Sequence of chain 43.A:
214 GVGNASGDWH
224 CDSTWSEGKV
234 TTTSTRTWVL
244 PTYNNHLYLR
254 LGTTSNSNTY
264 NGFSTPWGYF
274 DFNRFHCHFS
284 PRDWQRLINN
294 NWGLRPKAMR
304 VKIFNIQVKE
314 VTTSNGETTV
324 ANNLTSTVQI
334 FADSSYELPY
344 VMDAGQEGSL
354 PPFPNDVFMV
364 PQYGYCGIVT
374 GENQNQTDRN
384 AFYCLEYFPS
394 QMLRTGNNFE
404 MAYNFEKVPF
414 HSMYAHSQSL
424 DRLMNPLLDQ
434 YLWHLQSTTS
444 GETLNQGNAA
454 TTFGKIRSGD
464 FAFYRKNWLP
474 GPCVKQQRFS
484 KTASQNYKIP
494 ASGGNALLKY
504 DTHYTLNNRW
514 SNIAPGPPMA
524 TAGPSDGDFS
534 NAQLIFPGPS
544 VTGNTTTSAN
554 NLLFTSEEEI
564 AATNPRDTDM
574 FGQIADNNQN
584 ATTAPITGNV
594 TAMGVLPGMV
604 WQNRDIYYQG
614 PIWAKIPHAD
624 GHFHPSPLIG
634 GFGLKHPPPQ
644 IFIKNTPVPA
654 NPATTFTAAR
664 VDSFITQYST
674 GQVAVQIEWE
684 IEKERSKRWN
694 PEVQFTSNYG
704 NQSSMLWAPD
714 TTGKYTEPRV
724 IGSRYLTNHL

Sequence of chain 30.A:
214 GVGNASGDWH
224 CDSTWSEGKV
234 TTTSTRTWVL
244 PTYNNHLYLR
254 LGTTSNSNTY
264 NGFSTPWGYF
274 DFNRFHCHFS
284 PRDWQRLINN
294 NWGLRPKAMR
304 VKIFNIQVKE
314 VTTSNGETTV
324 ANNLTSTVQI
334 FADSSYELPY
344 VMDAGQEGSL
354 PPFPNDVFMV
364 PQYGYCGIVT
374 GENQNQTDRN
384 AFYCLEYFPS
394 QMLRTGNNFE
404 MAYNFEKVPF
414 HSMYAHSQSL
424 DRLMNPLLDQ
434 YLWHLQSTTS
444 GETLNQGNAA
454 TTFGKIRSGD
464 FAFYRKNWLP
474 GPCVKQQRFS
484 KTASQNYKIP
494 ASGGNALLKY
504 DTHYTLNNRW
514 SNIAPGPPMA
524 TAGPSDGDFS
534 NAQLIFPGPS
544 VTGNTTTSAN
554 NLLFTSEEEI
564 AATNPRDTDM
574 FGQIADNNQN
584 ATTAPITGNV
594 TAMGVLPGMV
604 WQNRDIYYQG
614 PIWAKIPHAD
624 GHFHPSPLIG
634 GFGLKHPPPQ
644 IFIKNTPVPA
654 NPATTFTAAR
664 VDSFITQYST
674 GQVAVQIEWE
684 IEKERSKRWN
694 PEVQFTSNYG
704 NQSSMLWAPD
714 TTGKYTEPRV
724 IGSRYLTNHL

Binding-site contacts:
Ligand atom C8 contacts residue HIS627 of chain 30.A at 3.5 Å.
Ligand atom C6 contacts residue PRO412 of chain 30.A at 4.3 Å (hydrophobic).
Ligand atom C5 contacts residue PRO628 of chain 30.A at 2.7 Å (hydrophobic).
Ligand atom C5 contacts residue SER629 of chain 30.A at 3.5 Å.
Ligand atom C4 contacts residue PRO412 of chain 30.A at 4.1 Å (hydrophobic).
Ligand atom N9 contacts residue PRO628 of chain 30.A at 3.7 Å.
Ligand atom C1' contacts residue HIS627 of chain 30.A at 4.3 Å.
Ligand atom N6 contacts residue PHE635 of chain 30.A at 3.7 Å.
Ligand atom N6 contacts residue GLY634 of chain 30.A at 3.8 Å.
Ligand atom O3' contacts residue PRO628 of chain 30.A at 4.1 Å.
Ligand atom C4 contacts residue PRO628 of chain 30.A at 3.0 Å (hydrophobic).
Ligand atom C5 contacts residue PRO412 of chain 30.A at 4.2 Å (hydrophobic).
Ligand atom N7 contacts residue SER629 of chain 30.A at 3.1 Å (h-bond).
Ligand atom C6 contacts residue GLY636 of chain 30.A at 3.6 Å.
Ligand atom N7 contacts residue PRO412 of chain 30.A at 4.3 Å.
Ligand atom P contacts residue HIS625 of chain 43.A at 3.9 Å.
Ligand atom C8 contacts residue PRO628 of chain 30.A at 3.8 Å (hydrophobic).
Ligand atom C8 contacts residue SER629 of chain 30.A at 4.2 Å.
Ligand atom C2' contacts residue HIS627 of chain 30.A at 3.2 Å.
Ligand atom N1 contacts residue VAL411 of chain 30.A at 4.3 Å.
Ligand atom O2P contacts residue ASP623 of chain 43.A at 3.2 Å (salt-bridge).
Ligand atom C2' contacts residue PRO628 of chain 30.A at 3.6 Å (hydrophobic).
Ligand atom C3' contacts residue HIS627 of chain 30.A at 4.3 Å.
Ligand atom C2 contacts residue GLY636 of chain 30.A at 3.2 Å.
Ligand atom O1P contacts residue HIS625 of chain 43.A at 2.8 Å (h-bond).
Ligand atom N7 contacts residue PRO628 of chain 30.A at 3.3 Å (h-bond).
Ligand atom N9 contacts residue PRO412 of chain 30.A at 4.2 Å.
Ligand atom N3 contacts residue PRO628 of chain 30.A at 3.5 Å (h-bond).
Ligand atom N6 contacts residue PRO628 of chain 30.A at 3.4 Å (h-bond).
Ligand atom C6 contacts residue PRO628 of chain 30.A at 2.8 Å (hydrophobic).
Ligand atom C1' contacts residue PRO628 of chain 30.A at 3.9 Å (hydrophobic).
Ligand atom N6 contacts residue SER629 of chain 30.A at 3.0 Å (h-bond).
Ligand atom C8 contacts residue PRO412 of chain 30.A at 4.3 Å (hydrophobic).
Ligand atom C6 contacts residue SER629 of chain 30.A at 3.5 Å.
Ligand atom N7 contacts residue HIS627 of chain 30.A at 4.1 Å.
Ligand atom N1 contacts residue GLY636 of chain 30.A at 2.9 Å (h-bond).
Ligand atom C2 contacts residue PRO628 of chain 30.A at 3.5 Å (hydrophobic).
Ligand atom N6 contacts residue GLY636 of chain 30.A at 3.2 Å (h-bond).
Ligand atom N1 contacts residue PRO628 of chain 30.A at 3.2 Å (h-bond).
Ligand atom N7 contacts residue ASN606 of chain 30.A at 4.2 Å.

This small molecule binds to this protein.
Small molecule (SMILES): Nc1ncnc2c1ncn2[C@H]1C[C@H](O)[C@@H](COP(=O)(O)O)O1